Sequence of chain 1.J:
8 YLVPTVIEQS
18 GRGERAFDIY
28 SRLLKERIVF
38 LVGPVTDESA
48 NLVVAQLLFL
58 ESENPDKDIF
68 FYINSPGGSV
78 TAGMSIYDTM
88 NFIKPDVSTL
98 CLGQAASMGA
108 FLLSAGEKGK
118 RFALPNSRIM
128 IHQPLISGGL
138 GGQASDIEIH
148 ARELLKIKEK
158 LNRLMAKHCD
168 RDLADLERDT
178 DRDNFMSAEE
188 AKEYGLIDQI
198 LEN

Binding-site contacts:
Ligand atom CD1 contacts residue PHE89 of chain 1.I at 3.7 Å (hydrophobic).
Ligand atom CD contacts residue TYR69 of chain 1.J at 3.6 Å (hydrophobic).
Ligand atom CD2 contacts residue TYR69 of chain 1.J at 3.4 Å (hydrophobic).
Ligand atom C4 contacts residue LEU30 of chain 1.J at 3.9 Å (hydrophobic).
Ligand atom C8 contacts residue ARG29 of chain 1.J at 3.5 Å.
Ligand atom CE contacts residue GLU33 of chain 1.J at 3.8 Å.
Ligand atom C8 contacts residue GLU33 of chain 1.J at 3.6 Å.
Ligand atom C6 contacts residue LEU30 of chain 1.J at 3.4 Å (hydrophobic).
Ligand atom C1 contacts residue TYR69 of chain 1.J at 3.8 Å (hydrophobic).
Ligand atom C7 contacts residue GLU33 of chain 1.J at 3.8 Å.
Ligand atom CM contacts residue LEU198 of chain 1.J at 3.9 Å (hydrophobic).
Ligand atom N contacts residue TYR69 of chain 1.J at 3.1 Å (h-bond).
Ligand atom C8 contacts residue SER59 of chain 1.I at 3.9 Å.
Ligand atom C2 contacts residue TYR69 of chain 1.J at 3.4 Å (hydrophobic).
Ligand atom CB contacts residue PHE67 of chain 1.J at 3.7 Å (hydrophobic).
Ligand atom N contacts residue PHE89 of chain 1.I at 3.9 Å.
Ligand atom CA contacts residue PHE89 of chain 1.I at 3.7 Å (hydrophobic).
Ligand atom CB contacts residue LEU198 of chain 1.J at 3.9 Å (hydrophobic).
Ligand atom C contacts residue PHE89 of chain 1.I at 3.9 Å (hydrophobic).
Ligand atom CE1 contacts residue LEU121 of chain 1.J at 3.9 Å (hydrophobic).
Ligand atom C contacts residue PHE67 of chain 1.J at 3.6 Å (hydrophobic).
Ligand atom C5 contacts residue LEU55 of chain 1.I at 3.9 Å (hydrophobic).
Ligand atom C4 contacts residue ILE35 of chain 1.J at 3.6 Å (hydrophobic).
Ligand atom CZ contacts residue LEU121 of chain 1.J at 3.8 Å (hydrophobic).
Ligand atom C contacts residue TYR69 of chain 1.J at 3.8 Å (hydrophobic).
Ligand atom CB contacts residue PHE67 of chain 1.J at 3.4 Å (hydrophobic).
Ligand atom CA contacts residue PHE67 of chain 1.J at 3.7 Å (hydrophobic).
Ligand atom C2 contacts residue LEU55 of chain 1.I at 3.9 Å (hydrophobic).
Ligand atom O contacts residue PHE67 of chain 1.J at 3.9 Å.
Ligand atom O contacts residue TYR69 of chain 1.J at 2.7 Å (h-bond).
Ligand atom O contacts residue PHE67 of chain 1.J at 3.6 Å.
Ligand atom CZ contacts residue THR86 of chain 1.I at 3.5 Å.
Ligand atom CE2 contacts residue TYR69 of chain 1.J at 3.7 Å (hydrophobic).
Ligand atom O contacts residue PHE89 of chain 1.I at 3.7 Å.
Ligand atom N contacts residue PHE67 of chain 1.J at 3.9 Å.
Ligand atom CB contacts residue SER95 of chain 1.J at 3.6 Å.
Ligand atom C7 contacts residue SER59 of chain 1.I at 3.3 Å.
Ligand atom CE2 contacts residue LEU55 of chain 1.I at 3.8 Å (hydrophobic).
Ligand atom CA contacts residue PHE67 of chain 1.J at 3.5 Å (hydrophobic).
Ligand atom CM contacts residue PHE119 of chain 1.J at 3.8 Å (hydrophobic).

A protein and the small-molecule ligand that binds it are described below.
Small molecule (SMILES): C/C=C/C=C/C=C/C(=O)N[C@@H](Cc1ccccc1)C(=O)N[C@H]1COC(=O)[C@@H]2C[C@@H](C)CN2C(=O)[C@H](C)NC(=O)[C@H](C)N(C)C(=O)[C@@H]2CCCN2C1=O

Sequence of chain 1.I:
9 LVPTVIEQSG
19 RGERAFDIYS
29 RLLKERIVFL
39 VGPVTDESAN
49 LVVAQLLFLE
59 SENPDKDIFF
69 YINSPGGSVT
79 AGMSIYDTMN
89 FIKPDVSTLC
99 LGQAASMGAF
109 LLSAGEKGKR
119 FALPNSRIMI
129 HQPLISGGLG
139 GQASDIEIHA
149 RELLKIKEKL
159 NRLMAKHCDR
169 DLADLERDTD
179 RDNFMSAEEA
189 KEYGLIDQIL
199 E